Binding-site contacts:
Ligand atom C2 contacts residue VAL127 of chain 1.A at 4.3 Å (hydrophobic).
Ligand atom C5 contacts residue ASN122 of chain 1.A at 3.6 Å.
Ligand atom C7 contacts residue PHE157 of chain 1.A at 4.2 Å (hydrophobic).
Ligand atom C6 contacts residue THR124 of chain 1.A at 4.2 Å.
Ligand atom C8 contacts residue GLU154 of chain 1.A at 3.9 Å.
Ligand atom O7 contacts residue ASN122 of chain 1.A at 3.5 Å (h-bond).
Ligand atom C2 contacts residue ASN122 of chain 1.A at 2.6 Å.
Ligand atom O5 contacts residue ASN122 of chain 1.A at 2.3 Å (h-bond).
Ligand atom C3 contacts residue VAL127 of chain 1.A at 4.3 Å (hydrophobic).
Ligand atom C8 contacts residue PHE157 of chain 1.A at 3.5 Å (hydrophobic).
Ligand atom C7 contacts residue ASN122 of chain 1.A at 3.4 Å.
Ligand atom O6 contacts residue VAL171 of chain 1.A at 3.4 Å.
Ligand atom C1 contacts residue ASN122 of chain 1.A at 1.4 Å.
Ligand atom O7 contacts residue PHE157 of chain 1.A at 4.2 Å.
Ligand atom O7 contacts residue GLU154 of chain 1.A at 3.6 Å.
Ligand atom N2 contacts residue ASN122 of chain 1.A at 3.0 Å (h-bond).
Ligand atom C8 contacts residue ASN122 of chain 1.A at 4.5 Å.
Ligand atom C4 contacts residue ASN122 of chain 1.A at 4.3 Å.
Ligand atom C3 contacts residue ASN122 of chain 1.A at 3.9 Å.
Ligand atom C7 contacts residue GLU154 of chain 1.A at 3.8 Å.
Ligand atom O6 contacts residue THR124 of chain 1.A at 4.5 Å.
Ligand atom O3 contacts residue VAL127 of chain 1.A at 3.3 Å.

This protein binds this small molecule.
Small molecule (SMILES): CC(=O)N[C@H]1[C@H](O[C@H]2[C@H](O)[C@@H](NC(C)=O)CO[C@@H]2CO)O[C@H](CO)[C@@H](O)[C@@H]1O

Sequence of chain 1.A:
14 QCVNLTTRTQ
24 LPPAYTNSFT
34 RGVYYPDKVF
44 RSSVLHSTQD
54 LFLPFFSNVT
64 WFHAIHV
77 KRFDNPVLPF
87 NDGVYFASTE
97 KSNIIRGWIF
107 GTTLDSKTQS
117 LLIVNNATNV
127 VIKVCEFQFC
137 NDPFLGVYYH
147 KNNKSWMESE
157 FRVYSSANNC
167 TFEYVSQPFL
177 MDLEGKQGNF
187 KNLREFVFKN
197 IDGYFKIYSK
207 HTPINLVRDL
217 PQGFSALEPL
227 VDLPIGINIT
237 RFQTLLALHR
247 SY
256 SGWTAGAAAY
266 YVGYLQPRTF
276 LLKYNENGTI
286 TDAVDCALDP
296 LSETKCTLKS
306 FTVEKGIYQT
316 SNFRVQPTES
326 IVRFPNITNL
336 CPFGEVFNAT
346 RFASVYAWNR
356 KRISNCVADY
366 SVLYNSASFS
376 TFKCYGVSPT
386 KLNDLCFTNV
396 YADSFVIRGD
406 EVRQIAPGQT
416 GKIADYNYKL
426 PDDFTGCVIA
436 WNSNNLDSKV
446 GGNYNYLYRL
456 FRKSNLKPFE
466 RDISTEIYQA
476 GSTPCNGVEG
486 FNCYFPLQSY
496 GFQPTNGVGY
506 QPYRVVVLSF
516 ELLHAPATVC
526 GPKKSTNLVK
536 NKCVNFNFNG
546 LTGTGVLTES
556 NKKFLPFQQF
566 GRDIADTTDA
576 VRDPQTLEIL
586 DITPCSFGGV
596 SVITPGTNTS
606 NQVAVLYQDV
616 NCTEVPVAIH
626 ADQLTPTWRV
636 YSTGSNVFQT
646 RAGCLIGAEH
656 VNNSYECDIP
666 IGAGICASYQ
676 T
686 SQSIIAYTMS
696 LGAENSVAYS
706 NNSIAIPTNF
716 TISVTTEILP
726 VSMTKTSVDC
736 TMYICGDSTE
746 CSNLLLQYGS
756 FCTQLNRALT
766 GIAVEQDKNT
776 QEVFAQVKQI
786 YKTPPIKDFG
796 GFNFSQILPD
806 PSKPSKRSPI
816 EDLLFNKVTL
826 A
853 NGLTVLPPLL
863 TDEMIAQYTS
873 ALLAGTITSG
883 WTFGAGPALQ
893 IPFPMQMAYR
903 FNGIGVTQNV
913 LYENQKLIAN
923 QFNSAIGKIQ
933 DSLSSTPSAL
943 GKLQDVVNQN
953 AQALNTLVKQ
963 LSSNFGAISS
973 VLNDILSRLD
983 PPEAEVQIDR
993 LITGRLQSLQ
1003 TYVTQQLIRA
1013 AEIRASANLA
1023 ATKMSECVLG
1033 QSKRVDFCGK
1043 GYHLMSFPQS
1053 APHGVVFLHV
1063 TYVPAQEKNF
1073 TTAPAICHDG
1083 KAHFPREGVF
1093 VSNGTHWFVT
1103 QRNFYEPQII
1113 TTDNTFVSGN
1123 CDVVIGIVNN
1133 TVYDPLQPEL